A small-molecule ligand and the protein it binds are described below.
Small molecule (SMILES): CC(C)(C)C(=O)CSc1ncc2ccc3ccc(Cl)cc3c2n1

Sequence of chain 1.C:
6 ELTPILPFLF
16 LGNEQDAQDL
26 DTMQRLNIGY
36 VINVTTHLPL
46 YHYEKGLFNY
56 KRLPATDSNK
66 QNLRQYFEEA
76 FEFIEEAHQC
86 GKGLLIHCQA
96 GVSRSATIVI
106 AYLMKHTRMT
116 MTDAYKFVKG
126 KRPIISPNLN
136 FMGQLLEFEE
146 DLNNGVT

Binding-site contacts:
Ligand atom C20 contacts residue TYR120 of chain 1.C at 3.5 Å (hydrophobic).
Ligand atom C05 contacts residue SER131 of chain 1.C at 3.7 Å.
Ligand atom O06 contacts residue MET137 of chain 1.C at 3.6 Å.
Ligand atom C20 contacts residue MET137 of chain 1.C at 3.5 Å (hydrophobic).
Ligand atom C03 contacts residue SER98 of chain 1.C at 3.6 Å.
Ligand atom N10 contacts residue TYR120 of chain 1.C at 3.5 Å (h-bond).
Ligand atom N23 contacts residue TYR120 of chain 1.C at 3.4 Å.
Ligand atom C07 contacts residue SER131 of chain 1.C at 3.5 Å.
Ligand atom C11 contacts residue TYR120 of chain 1.C at 3.7 Å (hydrophobic).
Ligand atom C21 contacts residue TYR120 of chain 1.C at 3.8 Å (hydrophobic).
Ligand atom C18 contacts residue MET116 of chain 1.C at 3.9 Å (hydrophobic).
Ligand atom S08 contacts residue ILE130 of chain 1.C at 3.8 Å.
Ligand atom C05 contacts residue PRO132 of chain 1.C at 4.0 Å (hydrophobic).
Ligand atom C07 contacts residue ILE130 of chain 1.C at 3.6 Å (hydrophobic).
Ligand atom C04 contacts residue MET137 of chain 1.C at 3.7 Å (hydrophobic).
Ligand atom C09 contacts residue TYR120 of chain 1.C at 3.3 Å (hydrophobic).
Ligand atom C16 contacts residue MET137 of chain 1.C at 3.9 Å (hydrophobic).
Ligand atom CL1 contacts residue TYR120 of chain 1.C at 3.6 Å.
Ligand atom O06 contacts residue PRO132 of chain 1.C at 3.4 Å.
Ligand atom C22 contacts residue TYR120 of chain 1.C at 3.5 Å (hydrophobic).
Ligand atom C03 contacts residue SER131 of chain 1.C at 3.9 Å.
Ligand atom C21 contacts residue MET137 of chain 1.C at 3.5 Å (hydrophobic).
Ligand atom S08 contacts residue SER131 of chain 1.C at 3.9 Å.
Ligand atom O06 contacts residue ASN133 of chain 1.C at 3.1 Å (h-bond).
Ligand atom C07 contacts residue TYR120 of chain 1.C at 3.9 Å (hydrophobic).
Ligand atom C15 contacts residue MET137 of chain 1.C at 3.7 Å (hydrophobic).
Ligand atom C04 contacts residue ASN133 of chain 1.C at 3.7 Å.
Ligand atom C01 contacts residue ILE105 of chain 1.C at 3.7 Å (hydrophobic).
Ligand atom C04 contacts residue THR102 of chain 1.C at 3.7 Å.
Ligand atom C03 contacts residue ILE130 of chain 1.C at 3.7 Å (hydrophobic).
Ligand atom C17 contacts residue MET116 of chain 1.C at 3.8 Å (hydrophobic).
Ligand atom C04 contacts residue PHE136 of chain 1.C at 3.7 Å (hydrophobic).
Ligand atom C03 contacts residue THR102 of chain 1.C at 3.8 Å.
Ligand atom C12 contacts residue TYR120 of chain 1.C at 3.9 Å (hydrophobic).
Ligand atom C18 contacts residue MET137 of chain 1.C at 3.7 Å (hydrophobic).
Ligand atom C17 contacts residue MET137 of chain 1.C at 3.9 Å (hydrophobic).
Ligand atom CL1 contacts residue MET116 of chain 1.C at 3.4 Å.
Ligand atom S08 contacts residue PRO132 of chain 1.C at 3.4 Å.
Ligand atom C18 contacts residue TYR120 of chain 1.C at 3.7 Å (hydrophobic).
Ligand atom O06 contacts residue SER131 of chain 1.C at 3.9 Å.